Sequence of chain 1.A:
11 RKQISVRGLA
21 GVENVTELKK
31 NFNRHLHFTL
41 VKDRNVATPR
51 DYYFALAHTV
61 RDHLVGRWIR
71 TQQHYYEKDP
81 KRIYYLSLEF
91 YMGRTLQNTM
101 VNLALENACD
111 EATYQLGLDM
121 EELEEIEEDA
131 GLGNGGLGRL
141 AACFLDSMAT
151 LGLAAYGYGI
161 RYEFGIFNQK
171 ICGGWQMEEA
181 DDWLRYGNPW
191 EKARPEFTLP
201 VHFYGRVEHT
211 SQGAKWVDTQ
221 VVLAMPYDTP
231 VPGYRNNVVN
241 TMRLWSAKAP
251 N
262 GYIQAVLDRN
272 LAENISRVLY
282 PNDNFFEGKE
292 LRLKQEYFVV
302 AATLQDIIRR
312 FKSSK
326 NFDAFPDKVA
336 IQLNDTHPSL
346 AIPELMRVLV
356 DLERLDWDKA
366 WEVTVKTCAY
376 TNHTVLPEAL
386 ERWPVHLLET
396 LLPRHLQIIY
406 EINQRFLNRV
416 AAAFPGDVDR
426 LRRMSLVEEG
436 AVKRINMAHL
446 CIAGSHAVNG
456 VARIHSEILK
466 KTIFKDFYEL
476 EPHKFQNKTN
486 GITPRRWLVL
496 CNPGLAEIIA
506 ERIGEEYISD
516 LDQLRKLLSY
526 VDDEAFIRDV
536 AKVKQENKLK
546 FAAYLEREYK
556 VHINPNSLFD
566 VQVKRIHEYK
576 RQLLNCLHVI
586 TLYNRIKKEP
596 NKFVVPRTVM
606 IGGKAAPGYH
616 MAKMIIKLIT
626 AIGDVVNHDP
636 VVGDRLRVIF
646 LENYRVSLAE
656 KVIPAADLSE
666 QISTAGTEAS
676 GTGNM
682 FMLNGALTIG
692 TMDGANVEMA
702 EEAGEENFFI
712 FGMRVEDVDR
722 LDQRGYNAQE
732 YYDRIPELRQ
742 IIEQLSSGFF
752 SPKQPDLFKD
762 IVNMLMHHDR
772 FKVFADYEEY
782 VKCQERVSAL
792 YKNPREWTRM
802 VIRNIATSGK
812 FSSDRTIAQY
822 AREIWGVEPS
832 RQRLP

Binding-site contacts:
Ligand atom C3 contacts residue GLY676 of chain 1.A at 3.8 Å.
Ligand atom C2 contacts residue HIS378 of chain 1.A at 3.3 Å.
Ligand atom O3 contacts residue GLU673 of chain 1.A at 2.7 Å (salt-bridge).
Ligand atom N4 contacts residue HIS342 of chain 1.A at 3.6 Å.
Ligand atom C16 contacts residue ASN285 of chain 1.A at 3.6 Å.
Ligand atom C6 contacts residue ASN485 of chain 1.A at 3.3 Å.
Ligand atom N3 contacts residue LEU137 of chain 1.A at 3.6 Å.
Ligand atom O6 contacts residue VAL456 of chain 1.A at 3.6 Å.
Ligand atom O3 contacts residue SER675 of chain 1.A at 3.0 Å (h-bond).
Ligand atom C14 contacts residue PHE287 of chain 1.A at 3.6 Å (hydrophobic).
Ligand atom C15 contacts residue PHE287 of chain 1.A at 3.5 Å (hydrophobic).
Ligand atom O2 contacts residue GLU673 of chain 1.A at 3.1 Å (salt-bridge).
Ligand atom O4 contacts residue ASN485 of chain 1.A at 3.4 Å (h-bond).
Ligand atom C11 contacts residue ASP284 of chain 1.A at 3.6 Å.
Ligand atom C8 contacts residue ASP340 of chain 1.A at 3.5 Å.
Ligand atom C3 contacts residue GLU673 of chain 1.A at 3.4 Å.
Ligand atom C16 contacts residue ALA384 of chain 1.A at 3.7 Å (hydrophobic).
Ligand atom O3 contacts residue ALA674 of chain 1.A at 3.3 Å (h-bond).
Ligand atom C9 contacts residue ASP284 of chain 1.A at 3.7 Å.
Ligand atom O4 contacts residue GLY676 of chain 1.A at 2.8 Å (h-bond).
Ligand atom C2 contacts residue GLU673 of chain 1.A at 3.8 Å.
Ligand atom C16 contacts residue ASP284 of chain 1.A at 3.6 Å.
Ligand atom O2 contacts residue TYR574 of chain 1.A at 3.1 Å (h-bond).
Ligand atom C13 contacts residue ASN283 of chain 1.A at 3.1 Å.
Ligand atom C15 contacts residue ASN285 of chain 1.A at 3.4 Å.
Ligand atom C12 contacts residue ASN283 of chain 1.A at 3.3 Å.
Ligand atom C10 contacts residue ASP284 of chain 1.A at 3.6 Å.
Ligand atom C1 contacts residue HIS378 of chain 1.A at 3.4 Å.
Ligand atom O5 contacts residue HIS378 of chain 1.A at 3.6 Å.
Ligand atom C6 contacts residue HIS378 of chain 1.A at 3.5 Å.
Ligand atom C14 contacts residue ASN285 of chain 1.A at 3.8 Å.
Ligand atom C14 contacts residue ASN283 of chain 1.A at 3.4 Å.
Ligand atom O7 contacts residue LEU137 of chain 1.A at 3.5 Å.
Ligand atom N2 contacts residue ASP340 of chain 1.A at 3.7 Å.
Ligand atom O4 contacts residue SER675 of chain 1.A at 3.6 Å.
Ligand atom C4 contacts residue GLY676 of chain 1.A at 3.8 Å.
Ligand atom N1 contacts residue HIS378 of chain 1.A at 2.8 Å (h-bond).
Ligand atom O6 contacts residue HIS378 of chain 1.A at 2.6 Å (h-bond).
Ligand atom O6 contacts residue ASN485 of chain 1.A at 2.9 Å (h-bond).
Ligand atom O3 contacts residue GLY676 of chain 1.A at 3.1 Å (h-bond).

This protein binds this small molecule.
Small molecule (SMILES): O=C(Cn1cc(-c2ccccc2)nn1)N[C@@H]1O[C@H](CO)[C@@H](O)[C@H](O)[C@H]1O